A protein and the small-molecule ligand that binds it are described below.
Small molecule (SMILES): C[C@@H](O)[C@@H](C)O

Sequence of chain 9.C:
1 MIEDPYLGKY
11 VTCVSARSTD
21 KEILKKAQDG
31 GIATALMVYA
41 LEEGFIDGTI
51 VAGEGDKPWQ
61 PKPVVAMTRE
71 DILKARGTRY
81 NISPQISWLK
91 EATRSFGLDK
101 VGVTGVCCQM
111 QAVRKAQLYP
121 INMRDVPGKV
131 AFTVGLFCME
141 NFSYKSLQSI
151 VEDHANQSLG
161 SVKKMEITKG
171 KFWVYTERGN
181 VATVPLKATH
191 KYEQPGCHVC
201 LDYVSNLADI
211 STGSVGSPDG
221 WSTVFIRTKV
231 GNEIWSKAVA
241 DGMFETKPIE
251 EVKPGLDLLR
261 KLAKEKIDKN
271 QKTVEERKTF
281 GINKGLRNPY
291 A

Sequence of chain 9.A:
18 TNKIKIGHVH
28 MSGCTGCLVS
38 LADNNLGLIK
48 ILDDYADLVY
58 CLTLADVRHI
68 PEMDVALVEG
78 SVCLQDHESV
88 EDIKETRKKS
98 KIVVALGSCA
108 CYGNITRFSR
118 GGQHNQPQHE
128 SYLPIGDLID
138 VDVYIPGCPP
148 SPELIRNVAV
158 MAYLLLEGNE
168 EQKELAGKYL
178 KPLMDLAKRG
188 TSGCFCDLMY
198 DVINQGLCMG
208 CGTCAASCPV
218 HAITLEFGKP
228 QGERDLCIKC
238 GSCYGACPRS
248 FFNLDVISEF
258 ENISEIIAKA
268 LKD

Binding-site contacts:
Ligand atom O5 contacts residue ARG114 of chain 9.C at 4.1 Å.
Ligand atom O5 contacts residue PHE257 of chain 9.A at 4.5 Å.
Ligand atom O5 contacts residue GLN117 of chain 9.C at 2.9 Å (h-bond).
Ligand atom C1 contacts residue ARG114 of chain 9.C at 4.3 Å.
Ligand atom C1 contacts residue GLN117 of chain 9.C at 3.3 Å.
Ligand atom C4 contacts residue GLU258 of chain 9.A at 3.8 Å.
Ligand atom C4 contacts residue PHE257 of chain 9.A at 4.4 Å (hydrophobic).
Ligand atom C2 contacts residue ARG114 of chain 9.C at 4.0 Å.
Ligand atom C4 contacts residue SER261 of chain 9.A at 3.5 Å.
Ligand atom O5 contacts residue SER261 of chain 9.A at 4.0 Å.
Ligand atom C1 contacts residue VAL130 of chain 9.C at 3.7 Å (hydrophobic).
Ligand atom C2 contacts residue GLN117 of chain 9.C at 3.6 Å.